Binding-site contacts:
Ligand atom C8 contacts residue VAL125 of chain 1.C at 3.2 Å (hydrophobic).
Ligand atom C5 contacts residue ASN120 of chain 1.C at 3.8 Å.
Ligand atom N2 contacts residue ASN120 of chain 1.C at 3.0 Å (h-bond).
Ligand atom C3 contacts residue ASN123 of chain 1.C at 3.7 Å.
Ligand atom O6 contacts residue VAL125 of chain 1.C at 2.9 Å.
Ligand atom C2 contacts residue ASN120 of chain 1.C at 2.7 Å.
Ligand atom C7 contacts residue VAL125 of chain 1.C at 3.6 Å (hydrophobic).
Ligand atom C2 contacts residue ASN123 of chain 1.C at 4.1 Å.
Ligand atom C6 contacts residue VAL125 of chain 1.C at 3.4 Å (hydrophobic).
Ligand atom C7 contacts residue VAL166 of chain 1.C at 4.1 Å (hydrophobic).
Ligand atom N2 contacts residue ASN123 of chain 1.C at 3.7 Å.
Ligand atom C1 contacts residue ASN120 of chain 1.C at 1.4 Å.
Ligand atom C1 contacts residue ASN123 of chain 1.C at 4.4 Å.
Ligand atom O5 contacts residue ASN120 of chain 1.C at 2.5 Å (h-bond).
Ligand atom O3 contacts residue ASN123 of chain 1.C at 4.0 Å.
Ligand atom C6 contacts residue PHE152 of chain 1.C at 4.2 Å (hydrophobic).
Ligand atom O7 contacts residue ASN120 of chain 1.C at 3.3 Å (h-bond).
Ligand atom O5 contacts residue VAL125 of chain 1.C at 3.8 Å.
Ligand atom O5 contacts residue PHE152 of chain 1.C at 4.2 Å.
Ligand atom C8 contacts residue ASN120 of chain 1.C at 4.3 Å.
Ligand atom O6 contacts residue PHE152 of chain 1.C at 3.4 Å.
Ligand atom C8 contacts residue LYS127 of chain 1.C at 3.5 Å.
Ligand atom O7 contacts residue VAL166 of chain 1.C at 3.3 Å.
Ligand atom C3 contacts residue ASN120 of chain 1.C at 3.9 Å.
Ligand atom C8 contacts residue THR122 of chain 1.C at 3.4 Å.
Ligand atom N2 contacts residue VAL125 of chain 1.C at 4.1 Å.
Ligand atom C8 contacts residue ALA121 of chain 1.C at 3.7 Å (hydrophobic).
Ligand atom C7 contacts residue ASN120 of chain 1.C at 3.3 Å.
Ligand atom O7 contacts residue VAL125 of chain 1.C at 4.0 Å.
Ligand atom C5 contacts residue VAL125 of chain 1.C at 3.4 Å (hydrophobic).
Ligand atom O4 contacts residue VAL125 of chain 1.C at 4.5 Å.
Ligand atom O7 contacts residue GLU149 of chain 1.C at 4.2 Å.
Ligand atom C4 contacts residue ASN120 of chain 1.C at 4.4 Å.
Ligand atom C8 contacts residue GLU149 of chain 1.C at 4.3 Å.

Sequence of chain 1.C:
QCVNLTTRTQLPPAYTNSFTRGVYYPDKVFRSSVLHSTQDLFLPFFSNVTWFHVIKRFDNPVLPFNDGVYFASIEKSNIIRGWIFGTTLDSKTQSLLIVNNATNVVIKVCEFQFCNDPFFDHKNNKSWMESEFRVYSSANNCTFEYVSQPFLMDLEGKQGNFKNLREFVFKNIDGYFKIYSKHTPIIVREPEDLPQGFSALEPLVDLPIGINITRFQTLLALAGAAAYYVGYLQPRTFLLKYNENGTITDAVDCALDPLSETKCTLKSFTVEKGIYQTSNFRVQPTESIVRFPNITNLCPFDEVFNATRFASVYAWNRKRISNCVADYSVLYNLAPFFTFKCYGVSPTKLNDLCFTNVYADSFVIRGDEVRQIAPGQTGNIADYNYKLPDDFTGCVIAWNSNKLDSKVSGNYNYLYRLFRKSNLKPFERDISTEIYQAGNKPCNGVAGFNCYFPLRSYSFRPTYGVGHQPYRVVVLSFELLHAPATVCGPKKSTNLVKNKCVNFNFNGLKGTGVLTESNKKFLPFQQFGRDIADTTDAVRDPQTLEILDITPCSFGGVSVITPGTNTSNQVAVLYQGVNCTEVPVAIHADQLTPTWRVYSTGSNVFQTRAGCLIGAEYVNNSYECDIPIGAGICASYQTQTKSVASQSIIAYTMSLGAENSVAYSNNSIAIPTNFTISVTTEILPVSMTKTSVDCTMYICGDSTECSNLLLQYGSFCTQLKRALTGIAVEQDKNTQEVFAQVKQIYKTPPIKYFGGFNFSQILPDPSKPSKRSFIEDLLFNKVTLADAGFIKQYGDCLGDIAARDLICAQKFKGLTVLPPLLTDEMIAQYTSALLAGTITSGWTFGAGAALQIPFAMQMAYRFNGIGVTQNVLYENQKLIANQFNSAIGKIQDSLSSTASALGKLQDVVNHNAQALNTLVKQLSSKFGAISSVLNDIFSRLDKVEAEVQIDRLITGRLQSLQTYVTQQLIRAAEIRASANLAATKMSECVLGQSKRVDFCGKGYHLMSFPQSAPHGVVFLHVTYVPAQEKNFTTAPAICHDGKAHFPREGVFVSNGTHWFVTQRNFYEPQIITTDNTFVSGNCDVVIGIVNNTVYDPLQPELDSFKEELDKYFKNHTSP

The small molecule below binds the protein below.
Small molecule (SMILES): CC(=O)N[C@H]1[C@H](O[C@H]2[C@H](O)[C@@H](NC(C)=O)CO[C@@H]2CO)O[C@H](CO)[C@@H](O[C@H]2O[C@H](CO)[C@@H](O)[C@H](O)[C@@H]2O)[C@@H]1O